Binding-site contacts:
Ligand atom O4 contacts residue GLU183 of chain 3.C at 2.8 Å (salt-bridge).
Ligand atom C4 contacts residue GLU37 of chain 3.C at 3.8 Å.
Ligand atom O6 contacts residue GLY350 of chain 3.C at 3.0 Å (h-bond).
Ligand atom C5 contacts residue GLU183 of chain 3.C at 3.8 Å.
Ligand atom C1 contacts residue GLU419 of chain 3.C at 3.7 Å.
Ligand atom C3 contacts residue SER420 of chain 3.C at 3.6 Å.
Ligand atom C1 contacts residue ASN234 of chain 3.C at 1.4 Å.
Ligand atom O6 contacts residue CYS349 of chain 3.C at 4.0 Å.
Ligand atom C4 contacts residue GLU419 of chain 3.C at 3.5 Å.
Ligand atom N2 contacts residue ASN234 of chain 3.C at 2.9 Å (h-bond).
Ligand atom N2 contacts residue SER420 of chain 3.C at 2.8 Å (h-bond).
Ligand atom C1 contacts residue SER420 of chain 3.C at 3.2 Å.
Ligand atom C7 contacts residue SER420 of chain 3.C at 3.9 Å.
Ligand atom C6 contacts residue GLY350 of chain 3.C at 3.7 Å.
Ligand atom C5 contacts residue ASN234 of chain 3.C at 3.7 Å.
Ligand atom O2 contacts residue GLU183 of chain 3.C at 3.0 Å (salt-bridge).
Ligand atom C3 contacts residue GLU419 of chain 3.C at 3.3 Å.
Ligand atom O3 contacts residue GLU37 of chain 3.C at 3.3 Å.
Ligand atom C6 contacts residue GLU183 of chain 3.C at 3.7 Å.
Ligand atom C8 contacts residue SER420 of chain 3.C at 4.1 Å.
Ligand atom C6 contacts residue NAG1 of chain 3.Z at 3.6 Å.
Ligand atom C7 contacts residue ASN234 of chain 3.C at 3.8 Å.
Ligand atom O4 contacts residue GLU37 of chain 3.C at 2.4 Å (salt-bridge).
Ligand atom C4 contacts residue GLU183 of chain 3.C at 3.9 Å.
Ligand atom O6 contacts residue NAG1 of chain 3.Z at 3.7 Å.
Ligand atom C2 contacts residue ASN234 of chain 3.C at 2.4 Å.
Ligand atom C2 contacts residue GLU419 of chain 3.C at 4.0 Å.
Ligand atom C5 contacts residue GLU419 of chain 3.C at 3.2 Å.
Ligand atom C2 contacts residue SER420 of chain 3.C at 3.3 Å.
Ligand atom C2 contacts residue GLU183 of chain 3.C at 3.2 Å.
Ligand atom O7 contacts residue PRO184 of chain 3.C at 3.5 Å.
Ligand atom O5 contacts residue ASN234 of chain 3.C at 2.4 Å (h-bond).
Ligand atom C8 contacts residue LEU233 of chain 3.C at 4.0 Å (hydrophobic).
Ligand atom C3 contacts residue ASN234 of chain 3.C at 3.8 Å.
Ligand atom C5 contacts residue NAG1 of chain 3.Z at 3.9 Å.
Ligand atom O4 contacts residue GLU419 of chain 3.C at 3.7 Å.
Ligand atom O5 contacts residue NAG1 of chain 3.Z at 3.3 Å.
Ligand atom O5 contacts residue GLU419 of chain 3.C at 3.9 Å.
Ligand atom C1 contacts residue GLU183 of chain 3.C at 3.6 Å.
Ligand atom C8 contacts residue ASN348 of chain 3.C at 3.3 Å.

Sequence of chain 3.C:
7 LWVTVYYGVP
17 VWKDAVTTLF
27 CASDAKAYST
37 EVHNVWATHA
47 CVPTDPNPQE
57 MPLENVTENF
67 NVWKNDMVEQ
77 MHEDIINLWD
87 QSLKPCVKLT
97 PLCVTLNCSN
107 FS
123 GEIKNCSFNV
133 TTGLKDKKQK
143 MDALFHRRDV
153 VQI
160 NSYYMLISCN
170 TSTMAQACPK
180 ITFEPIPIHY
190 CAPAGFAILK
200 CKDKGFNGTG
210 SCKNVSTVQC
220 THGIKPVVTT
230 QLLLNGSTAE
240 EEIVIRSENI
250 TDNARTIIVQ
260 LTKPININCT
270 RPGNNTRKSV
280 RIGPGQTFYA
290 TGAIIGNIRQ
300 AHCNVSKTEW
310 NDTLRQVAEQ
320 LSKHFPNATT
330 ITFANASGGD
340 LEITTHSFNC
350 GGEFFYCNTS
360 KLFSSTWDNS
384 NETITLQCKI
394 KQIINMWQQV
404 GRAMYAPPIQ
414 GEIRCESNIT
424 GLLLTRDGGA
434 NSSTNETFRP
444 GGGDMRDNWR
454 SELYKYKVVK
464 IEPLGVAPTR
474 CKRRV

A small-molecule ligand and the protein it binds are described below.
Small molecule (SMILES): CC(=O)N[C@H]1[C@H](O[C@H]2[C@H](O)[C@@H](NC(C)=O)CO[C@@H]2CO)O[C@H](CO)[C@@H](O[C@@H]2O[C@H](CO[C@H]3O[C@H](CO[C@H]4O[C@H](CO)[C@@H](O)[C@H](O)[C@@H]4O)[C@@H](O)[C@H](O)[C@@H]3O)[C@@H](O)[C@H](O[C@H]3O[C@H](CO)[C@@H](O)[C@H](O)[C@@H]3O)[C@@H]2O)[C@@H]1O